Binding-site contacts:
Ligand atom C8 contacts residue LYS269 of chain 3.C at 4.3 Å.
Ligand atom C3 contacts residue ASP324 of chain 3.C at 3.6 Å.
Ligand atom C7 contacts residue PRO267 of chain 3.C at 4.3 Å (hydrophobic).
Ligand atom C6 contacts residue MET131 of chain 3.C at 4.1 Å (hydrophobic).
Ligand atom C6A contacts residue HIS135 of chain 3.C at 4.2 Å.
Ligand atom C4 contacts residue MET131 of chain 3.C at 4.0 Å (hydrophobic).
Ligand atom C7 contacts residue HIS135 of chain 3.C at 4.3 Å.
Ligand atom C5 contacts residue MET131 of chain 3.C at 3.6 Å (hydrophobic).
Ligand atom C6 contacts residue HIS135 of chain 3.C at 3.3 Å.
Ligand atom C10 contacts residue MET131 of chain 3.C at 4.4 Å (hydrophobic).
Ligand atom C5 contacts residue HIS135 of chain 3.C at 3.6 Å.
Ligand atom C4 contacts residue ASP324 of chain 3.C at 4.1 Å.
Ligand atom C8 contacts residue ILE271 of chain 3.C at 3.8 Å (hydrophobic).
Ligand atom C3 contacts residue VAL327 of chain 3.C at 4.0 Å (hydrophobic).
Ligand atom C7 contacts residue GLY132 of chain 3.C at 4.5 Å.
Ligand atom C4A contacts residue MET131 of chain 3.C at 3.6 Å (hydrophobic).
Ligand atom C9 contacts residue ILE271 of chain 3.C at 3.3 Å (hydrophobic).
Ligand atom N10 contacts residue LYS269 of chain 3.C at 4.4 Å.
Ligand atom C1A contacts residue MET131 of chain 3.C at 4.0 Å (hydrophobic).
Ligand atom C6A contacts residue MET131 of chain 3.C at 4.4 Å (hydrophobic).
Ligand atom C9 contacts residue LYS269 of chain 3.C at 3.6 Å.
Ligand atom N10 contacts residue ILE271 of chain 3.C at 3.9 Å.
Ligand atom C8 contacts residue PRO267 of chain 3.C at 3.6 Å (hydrophobic).
Ligand atom N1 contacts residue ASP324 of chain 3.C at 3.8 Å.
Ligand atom C2 contacts residue ASP324 of chain 3.C at 3.6 Å.
Ligand atom C4 contacts residue HIS328 of chain 3.C at 4.4 Å.

A small-molecule ligand and the protein it binds are described below.
Small molecule (SMILES): c1cnc2c(c1)ccc1cccnc12

Sequence of chain 3.C:
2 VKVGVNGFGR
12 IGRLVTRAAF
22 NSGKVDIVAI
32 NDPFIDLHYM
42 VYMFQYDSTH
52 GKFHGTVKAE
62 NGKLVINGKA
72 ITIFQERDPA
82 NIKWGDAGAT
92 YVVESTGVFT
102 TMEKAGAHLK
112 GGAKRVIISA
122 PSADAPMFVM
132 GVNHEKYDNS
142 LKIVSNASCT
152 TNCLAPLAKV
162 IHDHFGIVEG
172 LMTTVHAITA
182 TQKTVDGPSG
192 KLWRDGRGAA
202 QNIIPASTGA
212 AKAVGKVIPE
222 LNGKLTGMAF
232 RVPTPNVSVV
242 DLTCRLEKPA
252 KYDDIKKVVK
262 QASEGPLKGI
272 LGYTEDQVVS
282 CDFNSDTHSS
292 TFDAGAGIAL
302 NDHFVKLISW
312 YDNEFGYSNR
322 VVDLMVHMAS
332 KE